Sequence of chain 3.E:
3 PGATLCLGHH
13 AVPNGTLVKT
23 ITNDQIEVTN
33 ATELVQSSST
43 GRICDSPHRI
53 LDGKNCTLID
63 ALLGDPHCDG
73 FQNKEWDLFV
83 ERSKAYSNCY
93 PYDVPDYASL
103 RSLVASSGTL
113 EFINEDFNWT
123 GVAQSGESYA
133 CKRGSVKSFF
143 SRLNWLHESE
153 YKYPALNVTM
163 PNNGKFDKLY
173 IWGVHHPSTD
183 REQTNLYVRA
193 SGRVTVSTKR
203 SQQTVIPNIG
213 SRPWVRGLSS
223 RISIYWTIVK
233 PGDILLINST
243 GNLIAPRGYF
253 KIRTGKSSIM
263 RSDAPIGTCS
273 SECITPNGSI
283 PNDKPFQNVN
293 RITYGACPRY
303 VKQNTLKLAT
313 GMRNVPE

Binding-site contacts:
Ligand atom C8 contacts residue PRO215 of chain 3.E at 4.3 Å (hydrophobic).
Ligand atom C7 contacts residue ASN159 of chain 1.E at 3.7 Å.
Ligand atom C5 contacts residue TRP216 of chain 3.E at 3.7 Å (hydrophobic).
Ligand atom O6 contacts residue THR161 of chain 1.E at 3.8 Å.
Ligand atom O7 contacts residue ARG214 of chain 3.E at 3.9 Å.
Ligand atom O5 contacts residue TRP216 of chain 3.E at 4.3 Å.
Ligand atom C1 contacts residue TRP216 of chain 3.E at 4.2 Å (hydrophobic).
Ligand atom N2 contacts residue SER213 of chain 3.E at 2.5 Å (h-bond).
Ligand atom C4 contacts residue TRP216 of chain 3.E at 4.4 Å (hydrophobic).
Ligand atom O5 contacts residue ASN159 of chain 1.E at 2.4 Å (h-bond).
Ligand atom C5 contacts residue LEU238 of chain 1.E at 4.2 Å (hydrophobic).
Ligand atom C7 contacts residue PRO215 of chain 3.E at 4.1 Å (hydrophobic).
Ligand atom C2 contacts residue SER213 of chain 3.E at 3.6 Å.
Ligand atom C2 contacts residue TRP216 of chain 3.E at 4.3 Å (hydrophobic).
Ligand atom C3 contacts residue ASN159 of chain 1.E at 3.8 Å.
Ligand atom C7 contacts residue TRP216 of chain 3.E at 3.9 Å (hydrophobic).
Ligand atom C4 contacts residue TRP216 of chain 3.E at 4.5 Å (hydrophobic).
Ligand atom O7 contacts residue ASN159 of chain 1.E at 4.1 Å.
Ligand atom O7 contacts residue SER213 of chain 3.E at 4.4 Å.
Ligand atom N2 contacts residue ASN159 of chain 1.E at 2.8 Å (h-bond).
Ligand atom C8 contacts residue LEU238 of chain 1.E at 4.5 Å (hydrophobic).
Ligand atom C2 contacts residue ASN159 of chain 1.E at 2.4 Å.
Ligand atom O7 contacts residue PRO215 of chain 3.E at 3.2 Å.
Ligand atom C1 contacts residue ASN159 of chain 1.E at 1.4 Å.
Ligand atom C6 contacts residue TRP216 of chain 3.E at 3.7 Å (hydrophobic).
Ligand atom C7 contacts residue SER213 of chain 3.E at 3.3 Å.
Ligand atom O3 contacts residue SER213 of chain 3.E at 4.2 Å.
Ligand atom O4 contacts residue TRP216 of chain 3.E at 3.9 Å.
Ligand atom C1 contacts residue LEU238 of chain 1.E at 4.5 Å (hydrophobic).
Ligand atom C4 contacts residue ASN159 of chain 1.E at 4.2 Å.
Ligand atom O3 contacts residue TRP216 of chain 3.E at 3.7 Å.
Ligand atom O7 contacts residue LEU238 of chain 1.E at 4.5 Å.
Ligand atom C8 contacts residue THR161 of chain 1.E at 4.0 Å.
Ligand atom O6 contacts residue TRP216 of chain 3.E at 3.9 Å.
Ligand atom C8 contacts residue ILE236 of chain 1.E at 4.0 Å (hydrophobic).
Ligand atom C3 contacts residue SER213 of chain 3.E at 3.8 Å.
Ligand atom O7 contacts residue TRP216 of chain 3.E at 3.0 Å (h-bond).
Ligand atom C5 contacts residue ASN159 of chain 1.E at 3.7 Å.
Ligand atom C1 contacts residue SER213 of chain 3.E at 4.0 Å.
Ligand atom C8 contacts residue SER213 of chain 3.E at 3.1 Å.

This protein binds this small molecule.
Small molecule (SMILES): CC(=O)N[C@H]1[C@H](O[C@H]2[C@H](O)[C@@H](NC(C)=O)CO[C@@H]2CO)O[C@H](CO)[C@@H](O[C@@H]2O[C@H](CO[C@H]3O[C@H](CO)[C@@H](O)[C@H](O)[C@@H]3O)[C@@H](O)[C@H](O[C@H]3O[C@H](CO)[C@@H](O)[C@H](O)[C@@H]3O)[C@@H]2O)[C@@H]1O

Sequence of chain 1.E:
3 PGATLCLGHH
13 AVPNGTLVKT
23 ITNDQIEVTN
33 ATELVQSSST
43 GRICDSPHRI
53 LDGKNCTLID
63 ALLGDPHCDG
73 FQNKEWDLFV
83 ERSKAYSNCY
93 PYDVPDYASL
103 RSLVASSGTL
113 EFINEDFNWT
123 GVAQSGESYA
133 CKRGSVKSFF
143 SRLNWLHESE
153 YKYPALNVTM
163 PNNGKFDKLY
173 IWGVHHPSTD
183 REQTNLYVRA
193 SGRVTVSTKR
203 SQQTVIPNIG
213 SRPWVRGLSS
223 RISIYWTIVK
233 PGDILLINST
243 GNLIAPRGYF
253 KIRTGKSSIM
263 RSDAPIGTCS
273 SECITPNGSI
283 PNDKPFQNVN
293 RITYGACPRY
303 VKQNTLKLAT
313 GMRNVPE